Binding-site contacts:
Ligand atom O7' contacts residue SER119 of chain 1.B at 3.2 Å.
Ligand atom O2' contacts residue GLU275 of chain 1.B at 2.9 Å (salt-bridge).
Ligand atom O3' contacts residue GLU267 of chain 1.B at 2.4 Å (salt-bridge).
Ligand atom O4B contacts residue TYR46 of chain 1.B at 2.5 Å (h-bond).
Ligand atom C3' contacts residue GLU267 of chain 1.B at 3.2 Å.
Ligand atom O1A contacts residue LYS196 of chain 1.B at 3.2 Å (salt-bridge).
Ligand atom PA contacts residue NA1 of chain 1.N at 3.4 Å.
Ligand atom C4' contacts residue LEU269 of chain 1.B at 3.3 Å (hydrophobic).
Ligand atom O5B contacts residue THR271 of chain 1.B at 3.4 Å (h-bond).
Ligand atom O3' contacts residue LEU269 of chain 1.B at 3.2 Å (h-bond).
Ligand atom O2B contacts residue ARG191 of chain 1.B at 3.1 Å (salt-bridge).
Ligand atom N2' contacts residue GLU267 of chain 1.B at 3.2 Å (salt-bridge).
Ligand atom C6' contacts residue ASN166 of chain 1.B at 3.2 Å.
Ligand atom O1B contacts residue NA1 of chain 1.M at 2.8 Å (h-bond).
Ligand atom O3' contacts residue GLY268 of chain 1.B at 3.0 Å (h-bond).
Ligand atom O3A contacts residue NA1 of chain 1.N at 3.0 Å (h-bond).
Ligand atom N3 contacts residue VAL247 of chain 1.B at 2.6 Å (h-bond).
Ligand atom O5' contacts residue HIS118 of chain 1.B at 3.4 Å (h-bond).
Ligand atom O4 contacts residue VAL247 of chain 1.B at 2.7 Å (h-bond).
Ligand atom O2 contacts residue VAL247 of chain 1.B at 3.3 Å (h-bond).
Ligand atom O4' contacts residue LEU146 of chain 1.B at 3.3 Å.
Ligand atom PB contacts residue ARG191 of chain 1.B at 3.2 Å.
Ligand atom O3B contacts residue GLU275 of chain 1.B at 2.8 Å (salt-bridge).
Ligand atom O4' contacts residue LEU269 of chain 1.B at 3.1 Å (h-bond).
Ligand atom C4B contacts residue TYR46 of chain 1.B at 3.2 Å (hydrophobic).
Ligand atom C7' contacts residue GLU267 of chain 1.B at 3.3 Å.
Ligand atom C8' contacts residue ASN195 of chain 1.B at 3.4 Å.
Ligand atom O6' contacts residue ASN166 of chain 1.B at 3.1 Å (h-bond).
Ligand atom O2A contacts residue THR271 of chain 1.B at 2.9 Å (h-bond).
Ligand atom O4 contacts residue ARG246 of chain 1.B at 3.3 Å.
Ligand atom O2B contacts residue LYS196 of chain 1.B at 3.2 Å (salt-bridge).
Ligand atom C2 contacts residue VAL247 of chain 1.B at 3.4 Å (hydrophobic).
Ligand atom O1B contacts residue GLY16 of chain 1.B at 3.2 Å (h-bond).
Ligand atom O1A contacts residue NA1 of chain 1.N at 2.9 Å (h-bond).
Ligand atom C1B contacts residue TYR46 of chain 1.B at 3.4 Å (hydrophobic).
Ligand atom C2' contacts residue HIS118 of chain 1.B at 3.4 Å.
Ligand atom O1B contacts residue ARG191 of chain 1.B at 2.5 Å (salt-bridge).
Ligand atom O7' contacts residue GLY268 of chain 1.B at 3.4 Å (h-bond).
Ligand atom O6' contacts residue HIS118 of chain 1.B at 2.7 Å (h-bond).
Ligand atom O3A contacts residue GLY16 of chain 1.B at 3.2 Å (h-bond).

A protein and the small-molecule ligand that binds it are described below.
Small molecule (SMILES): CC(=O)N[C@H]1[C@@H](O[P](=O)(O)O[P](=O)(O)OC[C@H]2O[C@@H](n3ccc(=O)[nH]c3=O)[C@H](O)[C@@H]2O)O[C@H](CO)[C@H](O)[C@@H]1O

Sequence of chain 1.B:
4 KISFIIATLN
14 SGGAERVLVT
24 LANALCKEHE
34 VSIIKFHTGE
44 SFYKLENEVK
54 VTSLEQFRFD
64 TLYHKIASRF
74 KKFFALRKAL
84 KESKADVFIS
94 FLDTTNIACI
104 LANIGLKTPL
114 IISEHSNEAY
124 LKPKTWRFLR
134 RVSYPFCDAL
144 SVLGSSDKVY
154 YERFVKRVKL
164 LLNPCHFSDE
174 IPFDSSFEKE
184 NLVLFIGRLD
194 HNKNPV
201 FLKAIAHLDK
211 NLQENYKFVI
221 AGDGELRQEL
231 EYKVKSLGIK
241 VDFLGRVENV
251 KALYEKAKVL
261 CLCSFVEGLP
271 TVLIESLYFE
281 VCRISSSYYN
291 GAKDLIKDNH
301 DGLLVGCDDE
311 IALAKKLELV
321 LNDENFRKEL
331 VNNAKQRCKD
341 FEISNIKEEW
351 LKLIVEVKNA